Binding-site contacts:
Ligand atom O4 contacts residue ASN16 of chain 2.L at 4.2 Å.
Ligand atom N3 contacts residue ASN16 of chain 2.L at 3.3 Å (h-bond).
Ligand atom OP1 contacts residue ARG131 of chain 1.L at 4.1 Å.
Ligand atom C5' contacts residue ARG131 of chain 1.L at 3.7 Å.
Ligand atom P contacts residue ARG131 of chain 1.L at 4.3 Å.
Ligand atom N3 contacts residue ARG125 of chain 1.L at 4.3 Å.
Ligand atom C3' contacts residue ARG125 of chain 1.L at 4.4 Å.
Ligand atom O5' contacts residue ARG131 of chain 1.L at 3.3 Å (salt-bridge).
Ligand atom C2 contacts residue ASN16 of chain 2.L at 3.8 Å.
Ligand atom O2 contacts residue ASN16 of chain 2.L at 3.6 Å (h-bond).
Ligand atom C4 contacts residue ARG125 of chain 1.L at 4.0 Å.
Ligand atom OP1 contacts residue ARG125 of chain 1.L at 3.5 Å (salt-bridge).
Ligand atom C4 contacts residue ASN16 of chain 2.L at 4.2 Å.
Ligand atom OP2 contacts residue SER77 of chain 1.L at 4.3 Å.
Ligand atom O5' contacts residue ARG125 of chain 1.L at 3.9 Å.
Ligand atom C2 contacts residue ARG125 of chain 1.L at 4.4 Å.
Ligand atom C5 contacts residue ARG125 of chain 1.L at 3.9 Å.
Ligand atom C6 contacts residue ARG125 of chain 1.L at 4.0 Å.
Ligand atom C5' contacts residue MET76 of chain 1.L at 4.2 Å (hydrophobic).
Ligand atom O4 contacts residue ARG125 of chain 1.L at 3.9 Å.
Ligand atom OP3 contacts residue ARG125 of chain 1.L at 3.3 Å.
Ligand atom O4 contacts residue SER17 of chain 2.L at 3.9 Å.

Sequence of chain 1.L:
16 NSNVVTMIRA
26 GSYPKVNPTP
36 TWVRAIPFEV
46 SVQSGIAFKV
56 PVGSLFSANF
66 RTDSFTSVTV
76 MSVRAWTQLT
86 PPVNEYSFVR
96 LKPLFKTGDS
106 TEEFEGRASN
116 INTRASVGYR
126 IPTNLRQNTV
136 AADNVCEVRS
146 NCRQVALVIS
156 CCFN

This protein binds this small molecule.
Small molecule (SMILES): CO[P](=O)(O)O[C@H]1[C@@H](O)[C@H](n2ccc(=O)[nH]c2=O)O[C@@H]1COP(=O)(O)O

Sequence of chain 2.L:
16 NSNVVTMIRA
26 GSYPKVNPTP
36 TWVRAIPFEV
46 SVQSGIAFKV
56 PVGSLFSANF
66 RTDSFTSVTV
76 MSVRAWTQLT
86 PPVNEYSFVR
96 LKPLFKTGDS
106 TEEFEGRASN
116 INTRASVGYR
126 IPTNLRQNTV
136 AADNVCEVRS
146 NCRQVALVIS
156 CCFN